Sequence of chain 8.C:
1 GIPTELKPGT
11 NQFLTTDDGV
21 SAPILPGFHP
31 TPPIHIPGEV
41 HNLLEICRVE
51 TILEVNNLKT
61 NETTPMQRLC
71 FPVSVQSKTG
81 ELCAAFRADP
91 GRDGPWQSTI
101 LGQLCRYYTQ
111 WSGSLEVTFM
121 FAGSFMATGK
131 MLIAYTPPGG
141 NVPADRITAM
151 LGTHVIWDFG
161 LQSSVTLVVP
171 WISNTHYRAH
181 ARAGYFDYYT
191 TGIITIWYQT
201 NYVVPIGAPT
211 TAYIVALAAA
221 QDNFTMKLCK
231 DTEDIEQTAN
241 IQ

A protein and the small-molecule ligand that binds it are described below.
Small molecule (SMILES): CCO/N=C/c1ccc(OCC[C@@H](C)CCN2CCN(c3ccncc3)C2=O)cc1

Binding-site contacts:
Ligand atom CAQ contacts residue LEU113 of chain 8.A at 3.6 Å (hydrophobic).
Ligand atom CBA contacts residue TRP203 of chain 8.A at 3.8 Å (hydrophobic).
Ligand atom CAF contacts residue MET114 of chain 8.A at 3.1 Å (hydrophobic).
Ligand atom OAC contacts residue ASP112 of chain 8.A at 3.8 Å.
Ligand atom CAE contacts residue ASN228 of chain 8.A at 3.6 Å.
Ligand atom CAX contacts residue ASN228 of chain 8.A at 3.8 Å.
Ligand atom CAE contacts residue GLN202 of chain 8.A at 3.6 Å.
Ligand atom CAO contacts residue MET230 of chain 8.A at 3.6 Å (hydrophobic).
Ligand atom CAS contacts residue TYR201 of chain 8.A at 3.9 Å (hydrophobic).
Ligand atom CAG contacts residue ASN228 of chain 8.A at 3.3 Å.
Ligand atom CAD contacts residue PHE137 of chain 8.A at 3.9 Å (hydrophobic).
Ligand atom CAL contacts residue TYR155 of chain 8.A at 3.4 Å (hydrophobic).
Ligand atom CAA contacts residue VAL179 of chain 8.A at 3.5 Å (hydrophobic).
Ligand atom NBD contacts residue ASN228 of chain 8.A at 3.7 Å.
Ligand atom CAS contacts residue ASN228 of chain 8.A at 3.5 Å.
Ligand atom CAL contacts residue ILE111 of chain 8.A at 3.9 Å (hydrophobic).
Ligand atom CBB contacts residue LEU113 of chain 8.A at 3.7 Å (hydrophobic).
Ligand atom CAF contacts residue ASP112 of chain 8.A at 3.9 Å.
Ligand atom CAJ contacts residue TYR155 of chain 8.A at 3.5 Å (hydrophobic).
Ligand atom NAT contacts residue TYR155 of chain 8.A at 3.9 Å.
Ligand atom CAS contacts residue TRP203 of chain 8.A at 3.4 Å (hydrophobic).
Ligand atom NAU contacts residue MET114 of chain 8.A at 3.9 Å.
Ligand atom CAM contacts residue TYR155 of chain 8.A at 3.9 Å (hydrophobic).
Ligand atom CBA contacts residue ASN228 of chain 8.A at 3.7 Å.
Ligand atom OAC contacts residue LEU113 of chain 8.A at 3.4 Å (h-bond).
Ligand atom CAZ contacts residue ILE111 of chain 8.A at 3.9 Å (hydrophobic).
Ligand atom CAN contacts residue PHE135 of chain 8.A at 3.8 Å (hydrophobic).
Ligand atom CAK contacts residue PHE135 of chain 8.A at 3.3 Å (hydrophobic).
Ligand atom CAP contacts residue LEU113 of chain 8.A at 3.6 Å (hydrophobic).
Ligand atom CAG contacts residue GLN202 of chain 8.A at 3.5 Å.
Ligand atom CAI contacts residue PHE135 of chain 8.A at 3.5 Å (hydrophobic).
Ligand atom NBC contacts residue ASN228 of chain 8.A at 3.7 Å.
Ligand atom CAA contacts residue PRO177 of chain 8.A at 3.2 Å (hydrophobic).
Ligand atom OAW contacts residue MET195 of chain 8.A at 3.4 Å.
Ligand atom CAR contacts residue TYR201 of chain 8.A at 3.5 Å (hydrophobic).
Ligand atom NBD contacts residue TRP203 of chain 8.A at 3.6 Å.
Ligand atom CAR contacts residue ASN228 of chain 8.A at 3.7 Å.
Ligand atom CAG contacts residue TRP203 of chain 8.A at 3.7 Å (hydrophobic).
Ligand atom CAH contacts residue MET114 of chain 8.A at 3.5 Å (hydrophobic).
Ligand atom CAN contacts residue ILE111 of chain 8.A at 3.8 Å (hydrophobic).

Sequence of chain 8.A:
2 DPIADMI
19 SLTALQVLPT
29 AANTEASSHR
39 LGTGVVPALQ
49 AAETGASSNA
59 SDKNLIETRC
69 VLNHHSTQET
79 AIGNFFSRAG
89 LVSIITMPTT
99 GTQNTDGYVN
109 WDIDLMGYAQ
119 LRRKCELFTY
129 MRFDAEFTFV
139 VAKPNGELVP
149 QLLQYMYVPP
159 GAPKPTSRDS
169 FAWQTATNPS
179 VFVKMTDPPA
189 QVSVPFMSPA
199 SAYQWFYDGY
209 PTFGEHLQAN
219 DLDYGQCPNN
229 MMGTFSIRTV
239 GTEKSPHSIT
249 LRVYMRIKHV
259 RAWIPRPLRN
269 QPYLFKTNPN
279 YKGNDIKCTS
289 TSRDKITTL

Sequence of chain 9.C:
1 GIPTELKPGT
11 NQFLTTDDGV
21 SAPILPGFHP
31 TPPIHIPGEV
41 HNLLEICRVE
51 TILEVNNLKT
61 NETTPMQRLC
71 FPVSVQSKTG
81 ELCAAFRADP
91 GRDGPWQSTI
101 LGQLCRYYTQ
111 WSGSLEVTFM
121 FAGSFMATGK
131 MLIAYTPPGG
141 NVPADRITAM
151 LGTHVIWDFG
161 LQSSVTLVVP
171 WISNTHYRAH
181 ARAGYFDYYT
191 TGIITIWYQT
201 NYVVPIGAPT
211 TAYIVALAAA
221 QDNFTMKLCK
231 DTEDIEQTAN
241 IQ